Sequence of chain 1.A:
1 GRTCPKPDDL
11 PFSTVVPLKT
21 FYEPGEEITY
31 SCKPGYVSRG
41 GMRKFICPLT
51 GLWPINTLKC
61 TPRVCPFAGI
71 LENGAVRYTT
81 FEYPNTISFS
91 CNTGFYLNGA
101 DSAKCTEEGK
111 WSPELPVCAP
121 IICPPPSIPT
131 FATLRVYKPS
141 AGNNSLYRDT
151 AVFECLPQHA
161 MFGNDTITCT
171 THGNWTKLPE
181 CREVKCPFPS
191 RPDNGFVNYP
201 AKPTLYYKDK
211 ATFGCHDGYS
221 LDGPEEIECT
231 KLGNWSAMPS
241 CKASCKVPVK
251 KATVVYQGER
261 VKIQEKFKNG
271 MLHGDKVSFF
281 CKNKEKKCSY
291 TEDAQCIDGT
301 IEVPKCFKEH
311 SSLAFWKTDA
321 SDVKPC

Binding-site contacts:
Ligand atom C4 contacts residue ASN174 of chain 1.A at 4.1 Å.
Ligand atom C8 contacts residue ASN174 of chain 1.A at 4.4 Å.
Ligand atom C7 contacts residue HIS172 of chain 1.A at 4.2 Å.
Ligand atom O5 contacts residue ASN174 of chain 1.A at 2.3 Å (h-bond).
Ligand atom O5 contacts residue HIS172 of chain 1.A at 3.6 Å.
Ligand atom O7 contacts residue ASN174 of chain 1.A at 3.7 Å.
Ligand atom C6 contacts residue HIS172 of chain 1.A at 4.2 Å.
Ligand atom C1 contacts residue ASN174 of chain 1.A at 1.3 Å.
Ligand atom O7 contacts residue HIS172 of chain 1.A at 3.5 Å.
Ligand atom C3 contacts residue ASN174 of chain 1.A at 3.6 Å.
Ligand atom C8 contacts residue HIS172 of chain 1.A at 4.2 Å.
Ligand atom N2 contacts residue ASN174 of chain 1.A at 2.7 Å (h-bond).
Ligand atom C7 contacts residue ASN174 of chain 1.A at 3.4 Å.
Ligand atom C2 contacts residue ASN174 of chain 1.A at 2.2 Å.
Ligand atom C5 contacts residue HIS172 of chain 1.A at 3.7 Å.
Ligand atom C5 contacts residue ASN174 of chain 1.A at 3.5 Å.
Ligand atom C7 contacts residue TRP175 of chain 1.A at 4.2 Å (hydrophobic).
Ligand atom C8 contacts residue TRP175 of chain 1.A at 3.3 Å (hydrophobic).
Ligand atom C1 contacts residue HIS172 of chain 1.A at 3.7 Å.

The small molecule below binds the protein below.
Small molecule (SMILES): CC(=O)N[C@H]1[C@H](O[C@@H]2[C@@H](O[C@@H]3[C@H](O)[C@H](O[C@H]4[C@H](O)[C@@H](NC(C)=O)[C@H](O[C@H]5[C@H](O)[C@@H](NC(C)=O)CO[C@@H]5CO)O[C@@H]4CO)O[C@H](CO[C@H]4O[C@H](CO)[C@@H](O)[C@H](O)[C@@H]4O[C@@H]4O[C@H](CO)[C@@H](O)[C@H](O)[C@H]4NC(C)=O)[C@H]3O)O[C@H](CO)[C@@H](O)[C@@H]2O)O[C@H](CO)[C@@H](O[C@@H]2O[C@H](CO)[C@@H](O)[C@H](O)[C@@H]2O)[C@@H]1O